Binding-site contacts:
Ligand atom O1 contacts residue LEU41 of chain 1.A at 3.6 Å.
Ligand atom C3 contacts residue TRP30 of chain 1.A at 4.1 Å (hydrophobic).
Ligand atom O2 contacts residue ASN89 of chain 1.A at 3.0 Å (h-bond).
Ligand atom CL1 contacts residue TYR88 of chain 1.A at 3.1 Å.
Ligand atom C10 contacts residue LEU41 of chain 1.A at 3.9 Å (hydrophobic).
Ligand atom C2 contacts residue LEU41 of chain 1.A at 4.1 Å (hydrophobic).
Ligand atom O3 contacts residue TYR46 of chain 1.A at 4.3 Å.
Ligand atom N1 contacts residue PRO31 of chain 1.A at 2.6 Å (h-bond).
Ligand atom O contacts residue PRO31 of chain 1.A at 3.8 Å.
Ligand atom C8 contacts residue VAL36 of chain 1.A at 3.7 Å (hydrophobic).
Ligand atom C6 contacts residue PRO31 of chain 1.A at 3.2 Å (hydrophobic).
Ligand atom C9 contacts residue LEU41 of chain 1.A at 4.2 Å (hydrophobic).
Ligand atom C2 contacts residue PRO31 of chain 1.A at 4.3 Å (hydrophobic).
Ligand atom C2 contacts residue TRP30 of chain 1.A at 3.9 Å (hydrophobic).
Ligand atom C10 contacts residue LEU43 of chain 1.A at 3.7 Å (hydrophobic).
Ligand atom C11 contacts residue LEU43 of chain 1.A at 3.7 Å (hydrophobic).
Ligand atom O2 contacts residue TYR88 of chain 1.A at 3.9 Å.
Ligand atom O3 contacts residue CYS85 of chain 1.A at 3.7 Å.
Ligand atom C4 contacts residue TRP30 of chain 1.A at 4.2 Å (hydrophobic).
Ligand atom N1 contacts residue VAL36 of chain 1.A at 4.0 Å.
Ligand atom C contacts residue TRP30 of chain 1.A at 4.0 Å (hydrophobic).
Ligand atom O3 contacts residue ASN89 of chain 1.A at 3.3 Å (h-bond).
Ligand atom C12 contacts residue VAL36 of chain 1.A at 4.2 Å (hydrophobic).
Ligand atom C contacts residue LEU41 of chain 1.A at 3.9 Å (hydrophobic).
Ligand atom O contacts residue VAL36 of chain 1.A at 3.8 Å.
Ligand atom CL1 contacts residue LEU43 of chain 1.A at 3.3 Å.
Ligand atom C7 contacts residue PRO31 of chain 1.A at 3.6 Å (hydrophobic).
Ligand atom C12 contacts residue ASN89 of chain 1.A at 3.5 Å.
Ligand atom C11 contacts residue TYR88 of chain 1.A at 4.2 Å (hydrophobic).
Ligand atom C5 contacts residue LEU41 of chain 1.A at 3.8 Å (hydrophobic).
Ligand atom C7 contacts residue VAL36 of chain 1.A at 3.6 Å (hydrophobic).
Ligand atom O2 contacts residue TYR46 of chain 1.A at 4.2 Å.
Ligand atom CL1 contacts residue ASN89 of chain 1.A at 2.8 Å.
Ligand atom C9 contacts residue VAL36 of chain 1.A at 4.1 Å (hydrophobic).
Ligand atom C11 contacts residue ASN89 of chain 1.A at 3.5 Å.
Ligand atom C1 contacts residue LEU41 of chain 1.A at 3.8 Å (hydrophobic).
Ligand atom C5 contacts residue TRP30 of chain 1.A at 4.1 Å (hydrophobic).
Ligand atom C1 contacts residue TRP30 of chain 1.A at 3.9 Å (hydrophobic).
Ligand atom O contacts residue PHE32 of chain 1.A at 3.6 Å.
Ligand atom N contacts residue PRO31 of chain 1.A at 3.0 Å (h-bond).

Sequence of chain 1.A:
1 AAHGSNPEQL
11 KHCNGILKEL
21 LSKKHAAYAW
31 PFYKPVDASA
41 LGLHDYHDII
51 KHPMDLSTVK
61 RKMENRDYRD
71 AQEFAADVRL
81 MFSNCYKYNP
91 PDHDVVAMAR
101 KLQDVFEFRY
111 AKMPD

The small molecule below binds the protein below.
Small molecule (SMILES): O=c1nc(Nc2cccc(Cl)c2)oc2cc(Cl)oc(=O)c12